Binding-site contacts:
Ligand atom O5 contacts residue ASN219 of chain 1.A at 2.4 Å (h-bond).
Ligand atom O6 contacts residue TYR487 of chain 1.A at 3.7 Å.
Ligand atom C5 contacts residue LYS258 of chain 1.A at 4.0 Å.
Ligand atom C4 contacts residue ASN219 of chain 1.A at 4.1 Å.
Ligand atom C2 contacts residue THR256 of chain 1.A at 4.5 Å.
Ligand atom N2 contacts residue ASN219 of chain 1.A at 2.8 Å (h-bond).
Ligand atom C8 contacts residue HIS77 of chain 1.A at 4.1 Å.
Ligand atom O6 contacts residue LYS258 of chain 1.A at 3.2 Å (salt-bridge).
Ligand atom C1 contacts residue ASN219 of chain 1.A at 1.4 Å.
Ligand atom O5 contacts residue LYS258 of chain 1.A at 3.1 Å (salt-bridge).
Ligand atom C1 contacts residue LYS258 of chain 1.A at 4.0 Å.
Ligand atom O6 contacts residue VAL257 of chain 1.A at 4.0 Å.
Ligand atom O7 contacts residue THR255 of chain 1.A at 4.0 Å.
Ligand atom C7 contacts residue ASN219 of chain 1.A at 3.4 Å.
Ligand atom O7 contacts residue ASN219 of chain 1.A at 3.8 Å.
Ligand atom C3 contacts residue ASN219 of chain 1.A at 3.6 Å.
Ligand atom C5 contacts residue ASN219 of chain 1.A at 3.6 Å.
Ligand atom C2 contacts residue ASN219 of chain 1.A at 2.2 Å.
Ligand atom C1 contacts residue THR256 of chain 1.A at 4.0 Å.
Ligand atom C5 contacts residue VAL257 of chain 1.A at 4.3 Å (hydrophobic).
Ligand atom C8 contacts residue ASN219 of chain 1.A at 4.4 Å.
Ligand atom O5 contacts residue THR256 of chain 1.A at 4.0 Å.
Ligand atom O5 contacts residue VAL257 of chain 1.A at 3.4 Å.
Ligand atom C1 contacts residue VAL257 of chain 1.A at 4.2 Å (hydrophobic).
Ligand atom C6 contacts residue VAL257 of chain 1.A at 3.8 Å (hydrophobic).
Ligand atom C8 contacts residue TYR487 of chain 1.A at 4.0 Å (hydrophobic).
Ligand atom C6 contacts residue LYS258 of chain 1.A at 3.7 Å.

This protein binds this small molecule.
Small molecule (SMILES): CC(=O)N[C@H]1[C@H](O[C@H]2[C@H](O)[C@@H](NC(C)=O)CO[C@@H]2CO)O[C@H](CO)[C@@H](O)[C@@H]1O

Sequence of chain 1.A:
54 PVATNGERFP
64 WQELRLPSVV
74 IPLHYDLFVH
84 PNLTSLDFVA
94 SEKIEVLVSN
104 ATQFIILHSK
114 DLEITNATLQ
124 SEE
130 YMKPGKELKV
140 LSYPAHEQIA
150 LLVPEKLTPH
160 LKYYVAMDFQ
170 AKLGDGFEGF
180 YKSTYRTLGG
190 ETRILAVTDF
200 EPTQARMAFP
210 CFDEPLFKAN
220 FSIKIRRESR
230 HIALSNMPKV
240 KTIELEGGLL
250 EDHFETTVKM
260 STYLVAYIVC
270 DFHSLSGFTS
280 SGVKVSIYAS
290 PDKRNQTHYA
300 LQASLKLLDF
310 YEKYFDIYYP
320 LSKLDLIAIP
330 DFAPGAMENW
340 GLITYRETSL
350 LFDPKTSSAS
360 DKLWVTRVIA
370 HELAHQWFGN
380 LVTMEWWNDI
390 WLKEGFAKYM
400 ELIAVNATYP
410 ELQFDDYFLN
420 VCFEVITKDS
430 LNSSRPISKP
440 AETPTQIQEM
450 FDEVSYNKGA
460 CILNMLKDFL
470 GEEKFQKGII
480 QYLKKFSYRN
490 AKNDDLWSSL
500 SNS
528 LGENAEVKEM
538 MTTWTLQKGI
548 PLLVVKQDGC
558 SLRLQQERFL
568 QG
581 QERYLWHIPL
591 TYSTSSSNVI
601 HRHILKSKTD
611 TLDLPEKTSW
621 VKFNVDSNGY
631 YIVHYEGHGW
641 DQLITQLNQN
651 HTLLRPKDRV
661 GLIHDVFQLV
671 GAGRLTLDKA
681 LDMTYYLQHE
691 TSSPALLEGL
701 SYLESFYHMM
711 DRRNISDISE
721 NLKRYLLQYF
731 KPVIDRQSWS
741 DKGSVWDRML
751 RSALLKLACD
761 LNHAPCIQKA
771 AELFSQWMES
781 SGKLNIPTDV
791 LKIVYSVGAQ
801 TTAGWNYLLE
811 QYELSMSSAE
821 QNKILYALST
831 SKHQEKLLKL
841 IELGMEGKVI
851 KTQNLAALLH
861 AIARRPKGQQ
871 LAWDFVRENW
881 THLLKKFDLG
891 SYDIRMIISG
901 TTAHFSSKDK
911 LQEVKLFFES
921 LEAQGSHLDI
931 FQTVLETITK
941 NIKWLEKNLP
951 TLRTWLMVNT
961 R